The protein below binds the small molecule below.
Small molecule (SMILES): N[C@@H](CC(=O)O)C(=O)O

Binding-site contacts:
Ligand atom OD1 contacts residue GLY357 of chain 1.B at 3.5 Å.
Ligand atom C contacts residue SER278 of chain 1.B at 3.8 Å.
Ligand atom CB contacts residue ALA353 of chain 1.B at 3.8 Å (hydrophobic).
Ligand atom OD2 contacts residue THR314 of chain 1.B at 2.2 Å (h-bond).
Ligand atom OD1 contacts residue ASP394 of chain 1.B at 3.7 Å.
Ligand atom OD1 contacts residue GLY359 of chain 1.B at 3.0 Å (h-bond).
Ligand atom OXT contacts residue MET311 of chain 1.B at 3.1 Å.
Ligand atom CB contacts residue THR314 of chain 1.B at 3.8 Å.
Ligand atom N contacts residue PRO356 of chain 1.B at 3.4 Å.
Ligand atom CG contacts residue ASP394 of chain 1.B at 3.6 Å.
Ligand atom CA contacts residue ASP394 of chain 1.B at 3.2 Å.
Ligand atom O contacts residue THR398 of chain 1.B at 3.3 Å.
Ligand atom OXT contacts residue THR398 of chain 1.B at 3.5 Å.
Ligand atom O contacts residue SER278 of chain 1.B at 2.8 Å (h-bond).
Ligand atom N contacts residue VAL355 of chain 1.B at 3.0 Å (h-bond).
Ligand atom CG contacts residue THR314 of chain 1.B at 3.2 Å.
Ligand atom O contacts residue GLY354 of chain 1.B at 2.9 Å (h-bond).
Ligand atom C contacts residue MET311 of chain 1.B at 3.9 Å (hydrophobic).
Ligand atom CB contacts residue VAL355 of chain 1.B at 3.5 Å (hydrophobic).
Ligand atom OD2 contacts residue TYR317 of chain 1.B at 3.2 Å (h-bond).
Ligand atom O contacts residue VAL355 of chain 1.B at 3.8 Å.
Ligand atom N contacts residue ARG276 of chain 1.B at 2.8 Å (salt-bridge).
Ligand atom C contacts residue GLY354 of chain 1.B at 3.9 Å.
Ligand atom CG contacts residue THR352 of chain 1.B at 3.8 Å.
Ligand atom N contacts residue ASP394 of chain 1.B at 2.6 Å (salt-bridge).
Ligand atom CA contacts residue THR398 of chain 1.B at 3.3 Å.
Ligand atom CG contacts residue GLY359 of chain 1.B at 3.9 Å.
Ligand atom O contacts residue ARG276 of chain 1.B at 3.3 Å (salt-bridge).
Ligand atom O contacts residue SER277 of chain 1.B at 3.2 Å.
Ligand atom CB contacts residue THR352 of chain 1.B at 3.6 Å.
Ligand atom C contacts residue ASN401 of chain 1.B at 3.8 Å.
Ligand atom N contacts residue GLY357 of chain 1.B at 3.8 Å.
Ligand atom CA contacts residue VAL355 of chain 1.B at 3.6 Å (hydrophobic).
Ligand atom OXT contacts residue SER278 of chain 1.B at 3.0 Å (h-bond).
Ligand atom N contacts residue THR398 of chain 1.B at 3.4 Å (h-bond).
Ligand atom CG contacts residue TYR317 of chain 1.B at 3.3 Å (hydrophobic).
Ligand atom OD1 contacts residue TYR317 of chain 1.B at 2.7 Å (h-bond).
Ligand atom C contacts residue THR398 of chain 1.B at 3.4 Å.
Ligand atom OXT contacts residue ASN401 of chain 1.B at 3.0 Å (h-bond).
Ligand atom OD1 contacts residue ALA358 of chain 1.B at 3.8 Å.

Sequence of chain 1.B:
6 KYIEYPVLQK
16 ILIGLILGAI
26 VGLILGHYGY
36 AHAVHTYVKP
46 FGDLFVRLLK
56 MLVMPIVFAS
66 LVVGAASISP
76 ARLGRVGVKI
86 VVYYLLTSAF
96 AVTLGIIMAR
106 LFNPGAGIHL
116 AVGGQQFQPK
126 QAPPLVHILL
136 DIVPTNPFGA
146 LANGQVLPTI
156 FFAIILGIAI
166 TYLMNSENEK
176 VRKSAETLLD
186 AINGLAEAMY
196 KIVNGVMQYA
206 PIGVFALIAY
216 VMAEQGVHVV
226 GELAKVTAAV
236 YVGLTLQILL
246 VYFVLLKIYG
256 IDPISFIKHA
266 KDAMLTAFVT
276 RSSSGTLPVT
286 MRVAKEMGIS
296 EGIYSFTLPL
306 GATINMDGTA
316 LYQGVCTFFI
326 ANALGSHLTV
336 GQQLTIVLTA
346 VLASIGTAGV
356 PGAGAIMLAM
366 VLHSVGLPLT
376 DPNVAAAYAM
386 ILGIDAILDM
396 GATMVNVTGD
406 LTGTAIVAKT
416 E